Binding-site contacts:
Ligand atom C1 contacts residue PHE149 of chain 1.A at 4.4 Å (hydrophobic).
Ligand atom C2 contacts residue ASN173 of chain 1.A at 2.5 Å.
Ligand atom C5 contacts residue ASN173 of chain 1.A at 2.9 Å.
Ligand atom N2 contacts residue ASN173 of chain 1.A at 2.8 Å (h-bond).
Ligand atom N2 contacts residue LEU224 of chain 1.A at 3.9 Å.
Ligand atom O5 contacts residue PHE149 of chain 1.A at 4.5 Å.
Ligand atom O7 contacts residue GLN172 of chain 1.A at 3.2 Å (h-bond).
Ligand atom C7 contacts residue ASN173 of chain 1.A at 3.6 Å.
Ligand atom C7 contacts residue GLN172 of chain 1.A at 4.2 Å.
Ligand atom C1 contacts residue GLN172 of chain 1.A at 4.0 Å.
Ligand atom C1 contacts residue ASN173 of chain 1.A at 1.4 Å.
Ligand atom C6 contacts residue ASN173 of chain 1.A at 4.2 Å.
Ligand atom O7 contacts residue ASN173 of chain 1.A at 3.1 Å (h-bond).
Ligand atom O3 contacts residue ASN173 of chain 1.A at 4.4 Å.
Ligand atom O5 contacts residue ASN173 of chain 1.A at 2.4 Å (h-bond).
Ligand atom C4 contacts residue ASN173 of chain 1.A at 3.6 Å.
Ligand atom C3 contacts residue LEU224 of chain 1.A at 4.2 Å (hydrophobic).
Ligand atom C3 contacts residue ASN173 of chain 1.A at 3.1 Å.
Ligand atom O3 contacts residue LEU224 of chain 1.A at 3.9 Å.

Sequence of chain 1.A:
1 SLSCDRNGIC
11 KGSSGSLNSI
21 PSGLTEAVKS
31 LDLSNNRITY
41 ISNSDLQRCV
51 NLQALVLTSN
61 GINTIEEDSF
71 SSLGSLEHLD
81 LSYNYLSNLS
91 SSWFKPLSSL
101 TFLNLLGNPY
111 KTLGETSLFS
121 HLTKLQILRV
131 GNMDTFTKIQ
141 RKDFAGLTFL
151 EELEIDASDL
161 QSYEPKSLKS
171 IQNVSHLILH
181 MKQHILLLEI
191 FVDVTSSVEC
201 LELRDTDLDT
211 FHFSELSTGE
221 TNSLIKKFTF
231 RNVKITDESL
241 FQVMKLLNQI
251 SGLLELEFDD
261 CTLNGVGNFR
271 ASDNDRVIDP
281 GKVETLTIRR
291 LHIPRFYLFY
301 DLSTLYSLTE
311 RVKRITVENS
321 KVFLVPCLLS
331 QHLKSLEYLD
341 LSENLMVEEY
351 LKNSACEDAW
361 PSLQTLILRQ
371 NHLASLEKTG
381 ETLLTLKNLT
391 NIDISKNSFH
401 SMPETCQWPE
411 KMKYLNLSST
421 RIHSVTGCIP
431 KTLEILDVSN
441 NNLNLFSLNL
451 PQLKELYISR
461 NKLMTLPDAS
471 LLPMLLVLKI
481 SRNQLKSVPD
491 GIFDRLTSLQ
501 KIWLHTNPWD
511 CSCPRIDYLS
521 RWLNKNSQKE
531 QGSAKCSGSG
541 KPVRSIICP

A small-molecule ligand and the protein it binds are described below.
Small molecule (SMILES): CC(=O)N[C@@H]1[C@@H](O)[C@H](O)[C@@H](CO)O[C@H]1O